Binding-site contacts:
Ligand atom N contacts residue GLU25 of chain 1.A at 3.9 Å.
Ligand atom C6 contacts residue LEU26 of chain 1.A at 3.3 Å (hydrophobic).
Ligand atom C4 contacts residue LEU26 of chain 1.A at 4.2 Å (hydrophobic).
Ligand atom C7 contacts residue VAL132 of chain 1.A at 3.2 Å (hydrophobic).
Ligand atom C8 contacts residue LEU26 of chain 1.A at 4.2 Å (hydrophobic).
Ligand atom C1 contacts residue GLU25 of chain 1.A at 3.4 Å.
Ligand atom O1 contacts residue TYR24 of chain 1.A at 3.4 Å (h-bond).
Ligand atom C4 contacts residue GLU25 of chain 1.A at 3.6 Å.
Ligand atom O contacts residue PRO131 of chain 1.A at 4.0 Å.
Ligand atom C6 contacts residue VAL132 of chain 1.A at 3.1 Å (hydrophobic).
Ligand atom C8 contacts residue LEU80 of chain 1.A at 3.8 Å (hydrophobic).
Ligand atom O1 contacts residue GLU25 of chain 1.A at 3.6 Å.
Ligand atom N1 contacts residue LEU26 of chain 1.A at 3.1 Å (h-bond).
Ligand atom C8 contacts residue GLN81 of chain 1.A at 3.9 Å.
Ligand atom N contacts residue PRO131 of chain 1.A at 3.5 Å.
Ligand atom C3 contacts residue PRO131 of chain 1.A at 3.5 Å (hydrophobic).
Ligand atom C contacts residue GLU25 of chain 1.A at 3.5 Å.
Ligand atom C7 contacts residue LEU80 of chain 1.A at 3.4 Å (hydrophobic).
Ligand atom C5 contacts residue LEU26 of chain 1.A at 3.8 Å (hydrophobic).
Ligand atom N1 contacts residue PRO131 of chain 1.A at 3.2 Å.
Ligand atom C9 contacts residue LEU82 of chain 1.A at 3.7 Å (hydrophobic).
Ligand atom S contacts residue SER21 of chain 1.A at 4.3 Å.
Ligand atom N contacts residue LYS27 of chain 1.A at 3.7 Å.
Ligand atom C9 contacts residue TYR24 of chain 1.A at 3.2 Å (hydrophobic).
Ligand atom N1 contacts residue GLU25 of chain 1.A at 3.9 Å.
Ligand atom S contacts residue LYS27 of chain 1.A at 3.7 Å.
Ligand atom C9 contacts residue LEU26 of chain 1.A at 3.6 Å (hydrophobic).
Ligand atom C5 contacts residue VAL132 of chain 1.A at 3.5 Å (hydrophobic).
Ligand atom N contacts residue LEU26 of chain 1.A at 3.7 Å.
Ligand atom C8 contacts residue LEU82 of chain 1.A at 4.0 Å (hydrophobic).
Ligand atom C8 contacts residue VAL132 of chain 1.A at 4.4 Å (hydrophobic).
Ligand atom C5 contacts residue PRO131 of chain 1.A at 3.8 Å (hydrophobic).
Ligand atom O contacts residue GLU25 of chain 1.A at 3.6 Å.
Ligand atom C4 contacts residue PRO131 of chain 1.A at 3.4 Å (hydrophobic).
Ligand atom O1 contacts residue LEU26 of chain 1.A at 2.7 Å (h-bond).
Ligand atom C8 contacts residue LEU69 of chain 1.A at 3.8 Å (hydrophobic).
Ligand atom C3 contacts residue GLU25 of chain 1.A at 3.6 Å.
Ligand atom C2 contacts residue GLU25 of chain 1.A at 3.2 Å.
Ligand atom N1 contacts residue VAL132 of chain 1.A at 4.1 Å.
Ligand atom C2 contacts residue PRO131 of chain 1.A at 4.0 Å (hydrophobic).

Sequence of chain 1.A:
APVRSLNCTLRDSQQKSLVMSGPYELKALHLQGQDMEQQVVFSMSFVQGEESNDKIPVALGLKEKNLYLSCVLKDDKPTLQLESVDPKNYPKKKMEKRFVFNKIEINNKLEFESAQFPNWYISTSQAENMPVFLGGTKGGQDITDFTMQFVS

This protein binds this small molecule.
Small molecule (SMILES): Cc1cc(C(=O)NC[C@@H]2CCCO2)ns1